Sequence of chain 1.E:
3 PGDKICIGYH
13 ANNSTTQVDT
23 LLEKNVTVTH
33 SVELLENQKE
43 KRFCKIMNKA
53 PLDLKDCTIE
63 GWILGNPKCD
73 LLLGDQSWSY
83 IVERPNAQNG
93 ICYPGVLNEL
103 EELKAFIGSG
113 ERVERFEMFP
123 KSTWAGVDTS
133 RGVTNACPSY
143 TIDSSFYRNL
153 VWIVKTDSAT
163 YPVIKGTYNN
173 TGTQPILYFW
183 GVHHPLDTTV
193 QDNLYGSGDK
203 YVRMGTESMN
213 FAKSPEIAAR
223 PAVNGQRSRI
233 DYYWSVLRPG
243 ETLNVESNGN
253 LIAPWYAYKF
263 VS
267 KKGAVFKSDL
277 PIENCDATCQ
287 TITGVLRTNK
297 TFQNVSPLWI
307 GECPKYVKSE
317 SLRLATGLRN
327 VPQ

Binding-site contacts:
Ligand atom C1 contacts residue ASN171 of chain 1.E at 1.4 Å.
Ligand atom C7 contacts residue ASN171 of chain 1.E at 3.9 Å.
Ligand atom C5 contacts residue ASN171 of chain 1.E at 3.4 Å.
Ligand atom C2 contacts residue THR244 of chain 1.E at 3.7 Å.
Ligand atom C1 contacts residue THR244 of chain 1.E at 3.5 Å.
Ligand atom C2 contacts residue ASN171 of chain 1.E at 2.2 Å.
Ligand atom C4 contacts residue ASN171 of chain 1.E at 3.9 Å.
Ligand atom O5 contacts residue ASN171 of chain 1.E at 2.1 Å (h-bond).
Ligand atom N2 contacts residue ASN171 of chain 1.E at 2.8 Å (h-bond).
Ligand atom O7 contacts residue ASN171 of chain 1.E at 4.1 Å.
Ligand atom N2 contacts residue THR244 of chain 1.E at 3.0 Å (h-bond).
Ligand atom C3 contacts residue ASN171 of chain 1.E at 3.5 Å.
Ligand atom O7 contacts residue THR244 of chain 1.E at 4.0 Å.
Ligand atom C7 contacts residue THR244 of chain 1.E at 3.7 Å.

This protein binds this small molecule.
Small molecule (SMILES): CC(=O)N[C@@H]1[C@@H](O)[C@H](O)[C@@H](CO)O[C@H]1O